Binding-site contacts:
Ligand atom C4 contacts residue ASN25 of chain 1.A at 4.2 Å.
Ligand atom C3 contacts residue ASN25 of chain 1.A at 3.9 Å.
Ligand atom C1 contacts residue ASN25 of chain 1.A at 1.4 Å.
Ligand atom O7 contacts residue ASN25 of chain 1.A at 4.0 Å.
Ligand atom O5 contacts residue GLN17 of chain 1.A at 3.9 Å.
Ligand atom N2 contacts residue ASN25 of chain 1.A at 2.9 Å (h-bond).
Ligand atom O5 contacts residue ASN25 of chain 1.A at 2.4 Å (h-bond).
Ligand atom C5 contacts residue ASN25 of chain 1.A at 3.6 Å.
Ligand atom C1 contacts residue GLN17 of chain 1.A at 4.3 Å.
Ligand atom C7 contacts residue ASN25 of chain 1.A at 3.6 Å.
Ligand atom C2 contacts residue ASN25 of chain 1.A at 2.5 Å.
Ligand atom C8 contacts residue LYS24 of chain 1.A at 3.7 Å.
Ligand atom O6 contacts residue GLN17 of chain 1.A at 4.0 Å.

This protein binds this small molecule.
Small molecule (SMILES): CC(=O)N[C@H]1[C@H](O[C@H]2[C@H](O)[C@@H](NC(C)=O)CO[C@@H]2CO)O[C@H](CO)[C@@H](O)[C@@H]1O

Sequence of chain 1.A:
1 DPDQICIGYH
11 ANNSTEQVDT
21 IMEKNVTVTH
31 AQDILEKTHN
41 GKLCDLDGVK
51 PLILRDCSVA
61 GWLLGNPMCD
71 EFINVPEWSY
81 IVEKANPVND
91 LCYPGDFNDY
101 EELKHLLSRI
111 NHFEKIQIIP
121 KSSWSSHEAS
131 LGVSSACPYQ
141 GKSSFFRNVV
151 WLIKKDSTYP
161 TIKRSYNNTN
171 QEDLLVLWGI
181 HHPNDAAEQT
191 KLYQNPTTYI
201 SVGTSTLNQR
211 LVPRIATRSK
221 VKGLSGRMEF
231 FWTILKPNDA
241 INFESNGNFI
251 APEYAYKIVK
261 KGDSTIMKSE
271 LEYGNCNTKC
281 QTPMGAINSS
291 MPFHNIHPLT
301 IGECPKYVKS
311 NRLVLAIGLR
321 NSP